Binding-site contacts:
Ligand atom C7 contacts residue VAL79 of chain 1.A at 3.8 Å (hydrophobic).
Ligand atom C1 contacts residue LEU97 of chain 1.A at 3.2 Å (hydrophobic).
Ligand atom C16 contacts residue ARG93 of chain 1.A at 3.5 Å.
Ligand atom C27 contacts residue ALA57 of chain 1.A at 3.8 Å (hydrophobic).
Ligand atom C1 contacts residue GLY101 of chain 1.A at 3.8 Å.
Ligand atom C18 contacts residue THR96 of chain 1.A at 3.7 Å.
Ligand atom N1 contacts residue VAL83 of chain 1.A at 3.8 Å.
Ligand atom C26 contacts residue ALA57 of chain 1.A at 3.6 Å (hydrophobic).
Ligand atom O2 contacts residue ARG93 of chain 1.A at 3.0 Å (salt-bridge).
Ligand atom C6 contacts residue PHE100 of chain 1.A at 3.6 Å (hydrophobic).
Ligand atom C12 contacts residue THR96 of chain 1.A at 3.8 Å.
Ligand atom O5 contacts residue THR96 of chain 1.A at 2.8 Å (h-bond).
Ligand atom C7 contacts residue LEU65 of chain 1.A at 3.8 Å (hydrophobic).
Ligand atom C17 contacts residue THR96 of chain 1.A at 3.6 Å.
Ligand atom O1 contacts residue LEU97 of chain 1.A at 3.5 Å.
Ligand atom C15 contacts residue THR96 of chain 1.A at 3.7 Å.
Ligand atom C9 contacts residue VAL83 of chain 1.A at 3.8 Å (hydrophobic).
Ligand atom C24 contacts residue THR96 of chain 1.A at 3.5 Å.
Ligand atom C3 contacts residue PHE100 of chain 1.A at 3.6 Å (hydrophobic).
Ligand atom O4 contacts residue ARG93 of chain 1.A at 2.7 Å (salt-bridge).
Ligand atom C13 contacts residue THR96 of chain 1.A at 3.8 Å.
Ligand atom C8 contacts residue VAL79 of chain 1.A at 3.6 Å (hydrophobic).
Ligand atom C14 contacts residue PHE100 of chain 1.A at 3.7 Å (hydrophobic).
Ligand atom C4 contacts residue MET80 of chain 1.A at 3.7 Å (hydrophobic).
Ligand atom C16 contacts residue THR96 of chain 1.A at 3.7 Å.
Ligand atom C24 contacts residue HIS54 of chain 1.A at 3.6 Å.
Ligand atom CL1 contacts residue GLY101 of chain 1.A at 3.8 Å.
Ligand atom C15 contacts residue ARG93 of chain 1.A at 3.7 Å.
Ligand atom C5 contacts residue PHE100 of chain 1.A at 3.5 Å (hydrophobic).
Ligand atom C13 contacts residue VAL83 of chain 1.A at 3.5 Å (hydrophobic).
Ligand atom C18 contacts residue VAL83 of chain 1.A at 3.7 Å (hydrophobic).
Ligand atom C3 contacts residue MET80 of chain 1.A at 3.7 Å (hydrophobic).
Ligand atom C2 contacts residue PHE100 of chain 1.A at 3.8 Å (hydrophobic).
Ligand atom C6 contacts residue LEU97 of chain 1.A at 3.5 Å (hydrophobic).
Ligand atom CL1 contacts residue ILE124 of chain 1.A at 3.7 Å.
Ligand atom CL1 contacts residue LEU120 of chain 1.A at 3.1 Å.
Ligand atom C4 contacts residue PHE100 of chain 1.A at 3.5 Å (hydrophobic).
Ligand atom C20 contacts residue ARG93 of chain 1.A at 3.7 Å.
Ligand atom C2 contacts residue MET80 of chain 1.A at 3.7 Å (hydrophobic).
Ligand atom C23 contacts residue THR96 of chain 1.A at 3.6 Å.

This small molecule binds to this protein.
Small molecule (SMILES): CN1C/C=C/CCCCN2C[C@@]3(CCCc4cc(Cl)ccc43)COc3ccc(cc32)[C@@](O)(C(=O)O)CC1=O

Sequence of chain 1.A:
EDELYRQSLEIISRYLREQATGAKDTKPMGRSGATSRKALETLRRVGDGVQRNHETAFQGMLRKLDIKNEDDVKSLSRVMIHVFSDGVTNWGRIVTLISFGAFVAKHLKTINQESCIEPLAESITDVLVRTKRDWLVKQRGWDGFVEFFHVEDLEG